A small-molecule ligand and the protein it binds are described below.
Small molecule (SMILES): OC[C@H]1O[C@@](CO)(O[C@H]2O[C@H](CO)[C@@H](O)[C@H](O)[C@H]2O)[C@@H](O)[C@@H]1O

Sequence of chain 10.A:
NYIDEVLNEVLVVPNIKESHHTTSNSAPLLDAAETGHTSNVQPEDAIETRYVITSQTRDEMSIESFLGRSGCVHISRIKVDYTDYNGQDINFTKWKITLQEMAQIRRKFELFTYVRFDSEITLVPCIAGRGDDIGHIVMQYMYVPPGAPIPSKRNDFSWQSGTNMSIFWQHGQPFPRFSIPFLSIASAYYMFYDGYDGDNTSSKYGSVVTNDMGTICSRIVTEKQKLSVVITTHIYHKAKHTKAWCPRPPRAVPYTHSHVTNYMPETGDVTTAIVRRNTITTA

Binding-site contacts:
Ligand atom O1 contacts residue MET195 of chain 10.A at 3.8 Å.
Ligand atom O2 contacts residue ASN215 of chain 10.A at 3.5 Å.
Ligand atom O3 contacts residue ASN215 of chain 10.A at 2.1 Å.
Ligand atom O3 contacts residue ILE101 of chain 10.A at 3.5 Å.
Ligand atom C6 contacts residue LEU103 of chain 10.A at 3.2 Å (hydrophobic).
Ligand atom C4 contacts residue THR102 of chain 10.A at 3.9 Å.
Ligand atom C5 contacts residue LEU103 of chain 10.A at 3.5 Å (hydrophobic).
Ligand atom C6 contacts residue LEU103 of chain 10.A at 2.7 Å (hydrophobic).
Ligand atom O2 contacts residue TYR193 of chain 10.A at 3.9 Å.
Ligand atom O1 contacts residue TYR194 of chain 10.A at 3.8 Å.
Ligand atom O2 contacts residue MET195 of chain 10.A at 3.6 Å.
Ligand atom C5 contacts residue THR102 of chain 10.A at 2.8 Å.
Ligand atom C6 contacts residue THR102 of chain 10.A at 1.9 Å.
Ligand atom C6 contacts residue HIS241 of chain 10.A at 3.7 Å.
Ligand atom O6 contacts residue THR102 of chain 10.A at 2.4 Å.
Ligand atom O5 contacts residue THR102 of chain 10.A at 3.6 Å.
Ligand atom O5 contacts residue LEU103 of chain 10.A at 3.3 Å.
Ligand atom O6 contacts residue LEU103 of chain 10.A at 4.0 Å.
Ligand atom O4 contacts residue THR102 of chain 10.A at 3.8 Å.
Ligand atom C2 contacts residue MET217 of chain 10.A at 3.5 Å (hydrophobic).
Ligand atom O3 contacts residue MET217 of chain 10.A at 2.5 Å (h-bond).
Ligand atom C4 contacts residue ASN215 of chain 10.A at 4.0 Å.
Ligand atom O4 contacts residue ASN215 of chain 10.A at 3.4 Å (h-bond).
Ligand atom C5 contacts residue LEU103 of chain 10.A at 3.0 Å (hydrophobic).
Ligand atom C1 contacts residue MET195 of chain 10.A at 3.2 Å (hydrophobic).
Ligand atom O4 contacts residue HIS263 of chain 10.A at 2.6 Å.
Ligand atom C3 contacts residue ASN215 of chain 10.A at 3.5 Å.
Ligand atom C5 contacts residue HIS263 of chain 10.A at 3.9 Å.
Ligand atom O3 contacts residue TYR194 of chain 10.A at 3.9 Å.
Ligand atom O1 contacts residue GLN104 of chain 10.A at 3.9 Å.
Ligand atom O5 contacts residue LEU103 of chain 10.A at 3.0 Å (h-bond).
Ligand atom O6 contacts residue HIS241 of chain 10.A at 4.0 Å.
Ligand atom C4 contacts residue HIS263 of chain 10.A at 3.7 Å.
Ligand atom O2 contacts residue MET217 of chain 10.A at 3.3 Å (h-bond).
Ligand atom C2 contacts residue TYR193 of chain 10.A at 3.8 Å (hydrophobic).
Ligand atom C6 contacts residue ILE101 of chain 10.A at 3.2 Å (hydrophobic).
Ligand atom O6 contacts residue LEU103 of chain 10.A at 3.3 Å.
Ligand atom C3 contacts residue MET217 of chain 10.A at 3.2 Å (hydrophobic).
Ligand atom O6 contacts residue ILE101 of chain 10.A at 2.1 Å (h-bond).
Ligand atom O4 contacts residue ILE101 of chain 10.A at 4.0 Å.